Binding-site contacts:
Ligand atom O7 contacts residue ASN298 of chain 1.A at 3.9 Å.
Ligand atom C3 contacts residue ASN298 of chain 1.A at 3.7 Å.
Ligand atom O5 contacts residue SER285 of chain 1.A at 3.9 Å.
Ligand atom C5 contacts residue ASN298 of chain 1.A at 3.7 Å.
Ligand atom C7 contacts residue ASN298 of chain 1.A at 3.1 Å.
Ligand atom C4 contacts residue ASN298 of chain 1.A at 4.2 Å.
Ligand atom C2 contacts residue ASN298 of chain 1.A at 2.4 Å.
Ligand atom O7 contacts residue TRP327 of chain 1.A at 3.2 Å.
Ligand atom O5 contacts residue ASN298 of chain 1.A at 2.5 Å (h-bond).
Ligand atom C1 contacts residue ASN298 of chain 1.A at 1.5 Å.
Ligand atom C7 contacts residue TRP327 of chain 1.A at 4.2 Å (hydrophobic).
Ligand atom N2 contacts residue ASN298 of chain 1.A at 2.6 Å (h-bond).
Ligand atom C1 contacts residue SER285 of chain 1.A at 4.2 Å.
Ligand atom C8 contacts residue ASN298 of chain 1.A at 3.5 Å.

Sequence of chain 1.A:
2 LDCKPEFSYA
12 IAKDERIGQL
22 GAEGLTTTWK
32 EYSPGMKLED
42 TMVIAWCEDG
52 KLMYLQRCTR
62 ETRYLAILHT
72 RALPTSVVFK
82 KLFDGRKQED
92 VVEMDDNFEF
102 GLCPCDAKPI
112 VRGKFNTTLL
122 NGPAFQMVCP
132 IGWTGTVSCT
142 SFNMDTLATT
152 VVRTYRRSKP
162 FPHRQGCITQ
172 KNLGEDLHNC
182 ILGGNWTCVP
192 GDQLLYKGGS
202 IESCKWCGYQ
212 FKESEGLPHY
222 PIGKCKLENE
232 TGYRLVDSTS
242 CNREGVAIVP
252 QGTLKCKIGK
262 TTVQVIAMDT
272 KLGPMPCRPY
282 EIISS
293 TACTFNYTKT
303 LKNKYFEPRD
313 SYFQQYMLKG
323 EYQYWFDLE

The small molecule below binds the protein below.
Small molecule (SMILES): CC(=O)N[C@H]1[C@H](O[C@H]2[C@H](O)[C@@H](NC(C)=O)CO[C@@H]2CO)O[C@H](CO)[C@@H](O)[C@@H]1O